Sequence of chain 1.A:
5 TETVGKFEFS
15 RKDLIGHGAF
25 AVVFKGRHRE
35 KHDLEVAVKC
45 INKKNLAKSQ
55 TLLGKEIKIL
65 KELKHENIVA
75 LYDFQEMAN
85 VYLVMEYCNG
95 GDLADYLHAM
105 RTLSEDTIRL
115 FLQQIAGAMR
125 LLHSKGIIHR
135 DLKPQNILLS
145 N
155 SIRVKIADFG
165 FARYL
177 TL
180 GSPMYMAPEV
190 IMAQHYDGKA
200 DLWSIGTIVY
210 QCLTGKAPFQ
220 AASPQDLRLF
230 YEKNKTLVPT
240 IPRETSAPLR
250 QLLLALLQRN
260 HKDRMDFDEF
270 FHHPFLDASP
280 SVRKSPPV

A protein and the small-molecule ligand that binds it are described below.
Small molecule (SMILES): CC(C)[C@@H](C)NC(=O)c1ccc2nn[nH]c2c1

Binding-site contacts:
Ligand atom C10 contacts residue ASN140 of chain 1.A at 4.0 Å.
Ligand atom C1 contacts residue MET89 of chain 1.A at 3.9 Å (hydrophobic).
Ligand atom C3 contacts residue VAL27 of chain 1.A at 4.1 Å (hydrophobic).
Ligand atom N13 contacts residue ILE19 of chain 1.A at 3.9 Å.
Ligand atom C4 contacts residue LEU142 of chain 1.A at 3.8 Å (hydrophobic).
Ligand atom N14 contacts residue ALA41 of chain 1.A at 3.5 Å.
Ligand atom C8 contacts residue HIS21 of chain 1.A at 3.1 Å.
Ligand atom C2 contacts residue GLU90 of chain 1.A at 4.1 Å.
Ligand atom C6 contacts residue ALA41 of chain 1.A at 3.7 Å (hydrophobic).
Ligand atom O17 contacts residue ALA161 of chain 1.A at 4.0 Å.
Ligand atom N15 contacts residue ALA41 of chain 1.A at 3.2 Å.
Ligand atom C10 contacts residue ASP162 of chain 1.A at 3.9 Å.
Ligand atom N16 contacts residue VAL27 of chain 1.A at 4.0 Å.
Ligand atom N15 contacts residue LEU142 of chain 1.A at 4.1 Å.
Ligand atom N15 contacts residue GLU90 of chain 1.A at 2.6 Å (salt-bridge).
Ligand atom C9 contacts residue ASP162 of chain 1.A at 4.1 Å.
Ligand atom N14 contacts residue GLU90 of chain 1.A at 3.5 Å (salt-bridge).
Ligand atom C10 contacts residue GLN139 of chain 1.A at 3.4 Å.
Ligand atom N14 contacts residue TYR91 of chain 1.A at 3.8 Å.
Ligand atom C8 contacts residue GLY20 of chain 1.A at 3.5 Å.
Ligand atom C7 contacts residue LYS43 of chain 1.A at 4.0 Å.
Ligand atom C2 contacts residue LEU142 of chain 1.A at 3.8 Å (hydrophobic).
Ligand atom N14 contacts residue ILE19 of chain 1.A at 4.0 Å.
Ligand atom N14 contacts residue CYS92 of chain 1.A at 3.1 Å (h-bond).
Ligand atom C5 contacts residue LEU142 of chain 1.A at 3.3 Å (hydrophobic).
Ligand atom N15 contacts residue CYS92 of chain 1.A at 3.6 Å.
Ligand atom N15 contacts residue TYR91 of chain 1.A at 3.9 Å.
Ligand atom C11 contacts residue VAL27 of chain 1.A at 4.0 Å (hydrophobic).
Ligand atom C2 contacts residue VAL73 of chain 1.A at 3.6 Å (hydrophobic).
Ligand atom C2 contacts residue MET89 of chain 1.A at 3.8 Å (hydrophobic).
Ligand atom O17 contacts residue LYS43 of chain 1.A at 2.8 Å (salt-bridge).
Ligand atom N13 contacts residue LEU142 of chain 1.A at 3.8 Å.
Ligand atom C6 contacts residue LEU142 of chain 1.A at 3.5 Å (hydrophobic).
Ligand atom C3 contacts residue LEU142 of chain 1.A at 3.5 Å (hydrophobic).
Ligand atom C8 contacts residue VAL27 of chain 1.A at 3.9 Å (hydrophobic).
Ligand atom C8 contacts residue GLY22 of chain 1.A at 3.8 Å.
Ligand atom C1 contacts residue LEU142 of chain 1.A at 3.9 Å (hydrophobic).
Ligand atom C9 contacts residue GLY22 of chain 1.A at 3.8 Å.
Ligand atom C7 contacts residue VAL27 of chain 1.A at 4.0 Å (hydrophobic).
Ligand atom C6 contacts residue GLU90 of chain 1.A at 3.6 Å.